The protein below binds the small molecule below.
Small molecule (SMILES): Nc1c[nH]c(=O)[nH]c1=O

Sequence of chain 1.B:
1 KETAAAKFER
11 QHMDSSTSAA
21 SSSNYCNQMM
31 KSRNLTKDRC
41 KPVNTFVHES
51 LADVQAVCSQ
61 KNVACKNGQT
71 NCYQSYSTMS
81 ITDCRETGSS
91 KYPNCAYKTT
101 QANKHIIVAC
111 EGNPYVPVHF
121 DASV

Binding-site contacts:
Ligand atom C4 contacts residue PHE120 of chain 1.B at 3.5 Å (hydrophobic).
Ligand atom N01 contacts residue PHE120 of chain 1.B at 3.2 Å (h-bond).
Ligand atom C4 contacts residue VAL43 of chain 1.B at 4.4 Å (hydrophobic).
Ligand atom O2 contacts residue VAL43 of chain 1.B at 4.4 Å.
Ligand atom O4 contacts residue THR45 of chain 1.B at 2.9 Å (h-bond).
Ligand atom O4 contacts residue ASN44 of chain 1.B at 3.4 Å.
Ligand atom O4 contacts residue VAL43 of chain 1.B at 4.1 Å.
Ligand atom N1 contacts residue ALA122 of chain 1.B at 4.3 Å.
Ligand atom N01 contacts residue HIS12 of chain 1.B at 4.0 Å.
Ligand atom C6 contacts residue ASP121 of chain 1.B at 3.7 Å.
Ligand atom C6 contacts residue PHE120 of chain 1.B at 3.7 Å (hydrophobic).
Ligand atom N1 contacts residue ASP121 of chain 1.B at 3.8 Å.
Ligand atom C2 contacts residue PHE120 of chain 1.B at 3.8 Å (hydrophobic).
Ligand atom N3 contacts residue VAL43 of chain 1.B at 4.3 Å.
Ligand atom C2 contacts residue THR45 of chain 1.B at 3.5 Å.
Ligand atom O4 contacts residue PHE120 of chain 1.B at 3.8 Å.
Ligand atom O2 contacts residue THR45 of chain 1.B at 3.4 Å (h-bond).
Ligand atom O2 contacts residue ASP83 of chain 1.B at 4.4 Å.
Ligand atom C5 contacts residue PHE120 of chain 1.B at 3.6 Å (hydrophobic).
Ligand atom N1 contacts residue PHE120 of chain 1.B at 4.1 Å.
Ligand atom N3 contacts residue PHE120 of chain 1.B at 3.6 Å.
Ligand atom O4 contacts residue HIS12 of chain 1.B at 3.2 Å (h-bond).
Ligand atom N3 contacts residue THR45 of chain 1.B at 2.6 Å (h-bond).
Ligand atom O2 contacts residue PHE120 of chain 1.B at 4.1 Å.
Ligand atom N3 contacts residue ASN44 of chain 1.B at 4.3 Å.
Ligand atom C4 contacts residue ASN44 of chain 1.B at 4.1 Å.
Ligand atom C2 contacts residue VAL43 of chain 1.B at 4.3 Å (hydrophobic).
Ligand atom C4 contacts residue THR45 of chain 1.B at 3.5 Å.
Ligand atom C4 contacts residue HIS12 of chain 1.B at 4.2 Å.